Binding-site contacts:
Ligand atom C1 contacts residue SO41 of chain 1.O at 3.7 Å.
Ligand atom O3 contacts residue SER403 of chain 1.A at 4.4 Å.
Ligand atom O5 contacts residue SO41 of chain 1.O at 3.4 Å (h-bond).
Ligand atom C7 contacts residue ASN377 of chain 1.A at 3.1 Å.
Ligand atom C3 contacts residue ASN377 of chain 1.A at 3.8 Å.
Ligand atom O5 contacts residue ASN377 of chain 1.A at 2.4 Å (h-bond).
Ligand atom O4 contacts residue SO41 of chain 1.O at 2.8 Å (h-bond).
Ligand atom C1 contacts residue ASN377 of chain 1.A at 1.4 Å.
Ligand atom N2 contacts residue ASN377 of chain 1.A at 2.9 Å (h-bond).
Ligand atom C8 contacts residue TRP408 of chain 1.A at 4.2 Å (hydrophobic).
Ligand atom N2 contacts residue SO41 of chain 1.O at 2.9 Å (h-bond).
Ligand atom C3 contacts residue SO41 of chain 1.O at 1.4 Å.
Ligand atom C8 contacts residue GLU378 of chain 1.A at 2.9 Å.
Ligand atom C7 contacts residue SO41 of chain 1.O at 3.9 Å.
Ligand atom O7 contacts residue SO41 of chain 1.O at 3.6 Å (h-bond).
Ligand atom C4 contacts residue ASN377 of chain 1.A at 4.2 Å.
Ligand atom C5 contacts residue SO41 of chain 1.O at 3.8 Å.
Ligand atom N2 contacts residue GLU378 of chain 1.A at 4.1 Å.
Ligand atom C5 contacts residue ASN377 of chain 1.A at 3.7 Å.
Ligand atom C2 contacts residue SO41 of chain 1.O at 2.5 Å.
Ligand atom C6 contacts residue GLU402 of chain 1.A at 3.8 Å.
Ligand atom C8 contacts residue ASN377 of chain 1.A at 3.2 Å.
Ligand atom O7 contacts residue ASN377 of chain 1.A at 3.9 Å.
Ligand atom C2 contacts residue ASN377 of chain 1.A at 2.5 Å.
Ligand atom C7 contacts residue GLU378 of chain 1.A at 4.0 Å.
Ligand atom C4 contacts residue SO41 of chain 1.O at 2.4 Å.

This protein binds this small molecule.
Small molecule (SMILES): CC(=O)N[C@H]1CO[C@H](CO[C@@H]2O[C@@H](C)[C@@H](O)[C@@H](O)[C@@H]2O)[C@@H](O[C@@H]2O[C@H](CO)[C@@H](O)[C@H](O)[C@H]2NC(C)=O)C1

Sequence of chain 1.A:
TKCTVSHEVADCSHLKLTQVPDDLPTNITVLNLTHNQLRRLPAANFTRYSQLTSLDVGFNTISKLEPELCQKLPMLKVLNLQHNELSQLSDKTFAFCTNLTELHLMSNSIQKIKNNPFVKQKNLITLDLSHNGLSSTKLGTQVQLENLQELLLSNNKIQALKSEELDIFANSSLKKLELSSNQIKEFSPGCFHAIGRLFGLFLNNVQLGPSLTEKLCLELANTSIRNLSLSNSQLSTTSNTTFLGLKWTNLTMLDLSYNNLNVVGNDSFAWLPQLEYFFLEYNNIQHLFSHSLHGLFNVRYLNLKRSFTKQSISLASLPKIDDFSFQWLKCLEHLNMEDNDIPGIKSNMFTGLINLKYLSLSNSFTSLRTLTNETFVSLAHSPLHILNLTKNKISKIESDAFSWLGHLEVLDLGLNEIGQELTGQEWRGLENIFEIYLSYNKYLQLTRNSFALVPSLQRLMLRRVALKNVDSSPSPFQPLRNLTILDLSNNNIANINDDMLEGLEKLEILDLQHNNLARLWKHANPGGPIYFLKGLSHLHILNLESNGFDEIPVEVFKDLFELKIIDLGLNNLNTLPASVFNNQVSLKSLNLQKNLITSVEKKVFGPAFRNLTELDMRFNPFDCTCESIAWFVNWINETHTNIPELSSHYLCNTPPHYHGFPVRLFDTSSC